Sequence of chain 1.A:
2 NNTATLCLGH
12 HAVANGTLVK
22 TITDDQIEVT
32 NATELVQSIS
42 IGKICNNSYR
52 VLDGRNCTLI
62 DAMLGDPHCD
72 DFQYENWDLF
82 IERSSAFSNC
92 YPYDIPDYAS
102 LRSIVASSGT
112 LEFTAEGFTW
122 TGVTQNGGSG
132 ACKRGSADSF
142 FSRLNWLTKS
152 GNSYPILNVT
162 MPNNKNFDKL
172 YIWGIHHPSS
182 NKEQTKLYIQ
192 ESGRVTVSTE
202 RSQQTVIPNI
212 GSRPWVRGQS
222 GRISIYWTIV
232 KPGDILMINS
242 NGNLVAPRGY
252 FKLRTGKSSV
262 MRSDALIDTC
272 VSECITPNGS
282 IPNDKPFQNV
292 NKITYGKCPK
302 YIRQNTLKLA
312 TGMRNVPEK

Binding-site contacts:
Ligand atom C1 contacts residue ASN292 of chain 1.A at 4.0 Å.
Ligand atom N2 contacts residue ASN279 of chain 1.A at 3.8 Å.
Ligand atom C8 contacts residue GLU69 of chain 1.B at 3.4 Å.
Ligand atom C3 contacts residue VAL291 of chain 1.A at 4.4 Å (hydrophobic).
Ligand atom O6 contacts residue ASN279 of chain 1.A at 4.3 Å.
Ligand atom C2 contacts residue ASN279 of chain 1.A at 3.3 Å.
Ligand atom C1 contacts residue ASN279 of chain 1.A at 2.7 Å.
Ligand atom N2 contacts residue VAL291 of chain 1.A at 3.2 Å (h-bond).
Ligand atom C5 contacts residue ASN279 of chain 1.A at 4.0 Å.
Ligand atom O7 contacts residue GLU69 of chain 1.B at 4.4 Å.
Ligand atom C1 contacts residue VAL291 of chain 1.A at 3.2 Å (hydrophobic).
Ligand atom C2 contacts residue VAL291 of chain 1.A at 3.7 Å (hydrophobic).
Ligand atom O5 contacts residue VAL291 of chain 1.A at 4.5 Å.
Ligand atom C7 contacts residue GLU69 of chain 1.B at 4.3 Å.
Ligand atom O7 contacts residue VAL291 of chain 1.A at 4.2 Å.
Ligand atom O5 contacts residue ASN292 of chain 1.A at 4.0 Å.
Ligand atom O7 contacts residue SER39 of chain 1.A at 4.0 Å.
Ligand atom C7 contacts residue VAL291 of chain 1.A at 4.1 Å (hydrophobic).
Ligand atom O5 contacts residue ASN279 of chain 1.A at 2.6 Å (h-bond).
Ligand atom C7 contacts residue ASN279 of chain 1.A at 4.0 Å.
Ligand atom C8 contacts residue ASN279 of chain 1.A at 3.7 Å.

Sequence of chain 1.B:
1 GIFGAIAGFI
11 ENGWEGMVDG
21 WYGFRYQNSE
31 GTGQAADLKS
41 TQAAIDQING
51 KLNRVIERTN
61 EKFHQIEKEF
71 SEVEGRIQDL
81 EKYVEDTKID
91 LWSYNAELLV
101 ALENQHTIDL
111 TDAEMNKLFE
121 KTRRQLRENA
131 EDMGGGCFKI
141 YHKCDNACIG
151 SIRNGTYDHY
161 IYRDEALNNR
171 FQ

The small molecule below binds the protein below.
Small molecule (SMILES): CC(=O)N[C@H]1[C@H](O[C@H]2[C@H](O)[C@@H](NC(C)=O)CO[C@@H]2CO)O[C@H](CO)[C@@H](O[C@@H]2O[C@H](CO[C@H]3O[C@H](CO)[C@@H](O)[C@H](O)[C@@H]3O)[C@@H](O)[C@H](O[C@H]3O[C@H](CO)[C@@H](O)[C@H](O)[C@@H]3O)[C@@H]2O)[C@@H]1O